Binding-site contacts:
Ligand atom C7 contacts residue ASP118 of chain 12.B at 4.1 Å.
Ligand atom O7 contacts residue ASP118 of chain 12.B at 3.6 Å.
Ligand atom O24 contacts residue PHE294 of chain 10.B at 2.9 Å (h-bond).
Ligand atom C27 contacts residue PHE341 of chain 10.B at 4.0 Å (hydrophobic).
Ligand atom O1 contacts residue ALA296 of chain 10.B at 3.3 Å (h-bond).
Ligand atom C5 contacts residue LYS297 of chain 10.B at 3.7 Å.
Ligand atom C22 contacts residue TYR340 of chain 10.B at 4.1 Å (hydrophobic).
Ligand atom C24 contacts residue PHE294 of chain 10.B at 3.5 Å (hydrophobic).
Ligand atom C16 contacts residue ARG306 of chain 10.B at 3.6 Å.
Ligand atom O8 contacts residue ASP118 of chain 12.B at 2.7 Å (salt-bridge).
Ligand atom C17 contacts residue LYS122 of chain 12.B at 3.6 Å.
Ligand atom C2 contacts residue ASP295 of chain 10.B at 3.4 Å.
Ligand atom C8 contacts residue ASP118 of chain 12.B at 3.8 Å.
Ligand atom C6 contacts residue ASP118 of chain 12.B at 3.2 Å.
Ligand atom O3 contacts residue ARG306 of chain 10.B at 3.2 Å (salt-bridge).
Ligand atom C18 contacts residue ARG121 of chain 12.B at 4.1 Å.
Ligand atom C27 contacts residue VAL333 of chain 10.B at 3.8 Å (hydrophobic).
Ligand atom C23 contacts residue PHE294 of chain 10.B at 3.6 Å (hydrophobic).
Ligand atom C20 contacts residue PHE294 of chain 10.B at 3.9 Å (hydrophobic).
Ligand atom C26 contacts residue PHE294 of chain 10.B at 3.9 Å (hydrophobic).
Ligand atom O2 contacts residue ALA296 of chain 10.B at 3.7 Å.
Ligand atom O1 contacts residue PHE294 of chain 10.B at 3.3 Å (h-bond).
Ligand atom C19 contacts residue GLU125 of chain 12.B at 3.7 Å.
Ligand atom C1 contacts residue ASP295 of chain 10.B at 4.0 Å.
Ligand atom C27 contacts residue PHE294 of chain 10.B at 4.1 Å (hydrophobic).
Ligand atom O1 contacts residue ASP295 of chain 10.B at 3.7 Å.
Ligand atom C11 contacts residue GLU125 of chain 12.B at 3.9 Å.
Ligand atom O7 contacts residue LYS297 of chain 10.B at 3.7 Å.
Ligand atom C7 contacts residue LYS297 of chain 10.B at 3.5 Å.
Ligand atom C10 contacts residue GLU125 of chain 12.B at 3.8 Å.
Ligand atom O2 contacts residue ASP295 of chain 10.B at 2.8 Å (salt-bridge).
Ligand atom O11 contacts residue GLU125 of chain 12.B at 2.8 Å (salt-bridge).
Ligand atom O2 contacts residue ARG306 of chain 10.B at 3.7 Å.
Ligand atom O91 contacts residue ASP295 of chain 10.B at 3.6 Å.
Ligand atom C18 contacts residue GLU125 of chain 12.B at 3.3 Å.
Ligand atom C6 contacts residue LYS297 of chain 10.B at 2.9 Å.
Ligand atom C19 contacts residue LYS122 of chain 12.B at 3.8 Å.
Ligand atom C26 contacts residue TYR310 of chain 10.B at 3.8 Å (hydrophobic).
Ligand atom O24 contacts residue TYR310 of chain 10.B at 2.8 Å (h-bond).
Ligand atom C24 contacts residue TYR310 of chain 10.B at 3.6 Å (hydrophobic).

Sequence of chain 10.B:
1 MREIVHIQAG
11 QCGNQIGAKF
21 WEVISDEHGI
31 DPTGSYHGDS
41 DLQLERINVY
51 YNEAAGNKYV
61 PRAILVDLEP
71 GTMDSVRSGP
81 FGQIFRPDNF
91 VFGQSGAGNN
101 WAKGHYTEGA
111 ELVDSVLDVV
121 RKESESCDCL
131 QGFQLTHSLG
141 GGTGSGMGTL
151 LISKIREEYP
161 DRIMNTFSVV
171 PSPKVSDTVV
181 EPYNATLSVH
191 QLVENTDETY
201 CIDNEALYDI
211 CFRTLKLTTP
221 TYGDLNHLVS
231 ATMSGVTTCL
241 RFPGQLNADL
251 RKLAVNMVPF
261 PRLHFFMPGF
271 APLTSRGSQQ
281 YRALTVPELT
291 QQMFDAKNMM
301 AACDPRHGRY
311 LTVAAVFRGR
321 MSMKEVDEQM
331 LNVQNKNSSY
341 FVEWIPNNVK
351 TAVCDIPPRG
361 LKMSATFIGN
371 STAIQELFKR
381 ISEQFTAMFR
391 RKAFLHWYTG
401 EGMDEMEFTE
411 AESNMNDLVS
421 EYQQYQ

A protein and the small-molecule ligand that binds it are described below.
Small molecule (SMILES): CC[C@H](/C=C(/C)[C@@H]1C[C@@H](OC)C[C@H](O)C(C)(C)[C@@]2(O)O[C@@H](C[C@@H](OC)[C@H](O)C(=O)O1)C[C@@H](OC)[C@H]2O)CO

Sequence of chain 12.B:
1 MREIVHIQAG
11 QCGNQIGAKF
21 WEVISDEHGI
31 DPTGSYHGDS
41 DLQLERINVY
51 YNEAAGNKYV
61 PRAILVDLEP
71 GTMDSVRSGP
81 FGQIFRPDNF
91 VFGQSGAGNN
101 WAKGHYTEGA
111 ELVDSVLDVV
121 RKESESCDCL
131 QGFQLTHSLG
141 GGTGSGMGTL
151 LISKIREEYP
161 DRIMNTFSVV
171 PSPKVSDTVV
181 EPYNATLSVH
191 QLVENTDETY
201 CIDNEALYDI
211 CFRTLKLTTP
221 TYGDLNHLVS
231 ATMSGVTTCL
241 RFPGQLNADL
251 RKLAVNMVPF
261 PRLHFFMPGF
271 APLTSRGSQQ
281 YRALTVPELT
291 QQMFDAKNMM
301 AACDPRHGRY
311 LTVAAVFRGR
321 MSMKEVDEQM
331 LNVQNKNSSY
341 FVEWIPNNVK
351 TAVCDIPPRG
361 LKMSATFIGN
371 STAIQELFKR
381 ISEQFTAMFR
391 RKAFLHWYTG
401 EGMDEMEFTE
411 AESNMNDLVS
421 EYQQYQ